Binding-site contacts:
Ligand atom C1 contacts residue PHE643 of chain 1.B at 4.2 Å (hydrophobic).
Ligand atom C5 contacts residue ASN670 of chain 1.B at 3.5 Å.
Ligand atom C3 contacts residue ASN670 of chain 1.B at 3.7 Å.
Ligand atom N2 contacts residue ASN670 of chain 1.B at 3.0 Å (h-bond).
Ligand atom C1 contacts residue ASN670 of chain 1.B at 1.4 Å.
Ligand atom C8 contacts residue PHE83 of chain 1.A at 4.0 Å (hydrophobic).
Ligand atom N2 contacts residue PHE643 of chain 1.B at 3.8 Å.
Ligand atom C4 contacts residue ASN670 of chain 1.B at 4.1 Å.
Ligand atom C2 contacts residue ASN670 of chain 1.B at 2.4 Å.
Ligand atom C7 contacts residue PHE643 of chain 1.B at 4.2 Å (hydrophobic).
Ligand atom O6 contacts residue THR669 of chain 1.B at 4.1 Å.
Ligand atom O5 contacts residue ASN670 of chain 1.B at 2.2 Å (h-bond).
Ligand atom C6 contacts residue THR669 of chain 1.B at 4.1 Å.
Ligand atom O5 contacts residue THR669 of chain 1.B at 4.1 Å.
Ligand atom O7 contacts residue ASN670 of chain 1.B at 3.8 Å.
Ligand atom C7 contacts residue ASN670 of chain 1.B at 3.7 Å.
Ligand atom C8 contacts residue PHE643 of chain 1.B at 4.0 Å (hydrophobic).

Sequence of chain 1.A:
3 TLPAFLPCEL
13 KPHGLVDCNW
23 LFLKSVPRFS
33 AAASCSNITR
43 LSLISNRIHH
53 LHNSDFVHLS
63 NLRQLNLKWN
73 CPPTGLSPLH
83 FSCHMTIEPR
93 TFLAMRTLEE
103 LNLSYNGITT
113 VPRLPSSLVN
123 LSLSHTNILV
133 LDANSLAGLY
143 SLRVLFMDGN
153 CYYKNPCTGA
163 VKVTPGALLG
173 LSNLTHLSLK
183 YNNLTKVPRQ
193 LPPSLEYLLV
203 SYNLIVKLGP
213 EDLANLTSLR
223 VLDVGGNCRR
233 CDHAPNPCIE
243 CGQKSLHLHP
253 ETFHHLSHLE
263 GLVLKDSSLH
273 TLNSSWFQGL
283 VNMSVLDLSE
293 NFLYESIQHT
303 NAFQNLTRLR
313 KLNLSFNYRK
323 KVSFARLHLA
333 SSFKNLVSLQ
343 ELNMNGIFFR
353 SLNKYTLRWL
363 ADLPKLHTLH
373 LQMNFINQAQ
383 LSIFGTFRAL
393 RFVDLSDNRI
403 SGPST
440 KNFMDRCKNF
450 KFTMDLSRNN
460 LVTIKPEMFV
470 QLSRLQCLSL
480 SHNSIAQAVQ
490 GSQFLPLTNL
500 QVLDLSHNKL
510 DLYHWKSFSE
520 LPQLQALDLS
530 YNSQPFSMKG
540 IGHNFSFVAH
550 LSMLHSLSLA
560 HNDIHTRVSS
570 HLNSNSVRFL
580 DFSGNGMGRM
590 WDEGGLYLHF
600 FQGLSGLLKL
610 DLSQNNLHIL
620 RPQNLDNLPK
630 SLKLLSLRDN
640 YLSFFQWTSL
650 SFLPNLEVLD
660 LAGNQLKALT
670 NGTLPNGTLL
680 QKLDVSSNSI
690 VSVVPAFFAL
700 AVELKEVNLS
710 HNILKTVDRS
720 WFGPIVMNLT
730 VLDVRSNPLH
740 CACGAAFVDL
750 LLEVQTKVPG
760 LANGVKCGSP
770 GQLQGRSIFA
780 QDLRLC

The small molecule below binds the protein below.
Small molecule (SMILES): CC(=O)N[C@H]1[C@H](O[C@H]2[C@H](O)[C@@H](NC(C)=O)CO[C@@H]2CO)O[C@H](CO)[C@@H](O)[C@@H]1O

Sequence of chain 1.B:
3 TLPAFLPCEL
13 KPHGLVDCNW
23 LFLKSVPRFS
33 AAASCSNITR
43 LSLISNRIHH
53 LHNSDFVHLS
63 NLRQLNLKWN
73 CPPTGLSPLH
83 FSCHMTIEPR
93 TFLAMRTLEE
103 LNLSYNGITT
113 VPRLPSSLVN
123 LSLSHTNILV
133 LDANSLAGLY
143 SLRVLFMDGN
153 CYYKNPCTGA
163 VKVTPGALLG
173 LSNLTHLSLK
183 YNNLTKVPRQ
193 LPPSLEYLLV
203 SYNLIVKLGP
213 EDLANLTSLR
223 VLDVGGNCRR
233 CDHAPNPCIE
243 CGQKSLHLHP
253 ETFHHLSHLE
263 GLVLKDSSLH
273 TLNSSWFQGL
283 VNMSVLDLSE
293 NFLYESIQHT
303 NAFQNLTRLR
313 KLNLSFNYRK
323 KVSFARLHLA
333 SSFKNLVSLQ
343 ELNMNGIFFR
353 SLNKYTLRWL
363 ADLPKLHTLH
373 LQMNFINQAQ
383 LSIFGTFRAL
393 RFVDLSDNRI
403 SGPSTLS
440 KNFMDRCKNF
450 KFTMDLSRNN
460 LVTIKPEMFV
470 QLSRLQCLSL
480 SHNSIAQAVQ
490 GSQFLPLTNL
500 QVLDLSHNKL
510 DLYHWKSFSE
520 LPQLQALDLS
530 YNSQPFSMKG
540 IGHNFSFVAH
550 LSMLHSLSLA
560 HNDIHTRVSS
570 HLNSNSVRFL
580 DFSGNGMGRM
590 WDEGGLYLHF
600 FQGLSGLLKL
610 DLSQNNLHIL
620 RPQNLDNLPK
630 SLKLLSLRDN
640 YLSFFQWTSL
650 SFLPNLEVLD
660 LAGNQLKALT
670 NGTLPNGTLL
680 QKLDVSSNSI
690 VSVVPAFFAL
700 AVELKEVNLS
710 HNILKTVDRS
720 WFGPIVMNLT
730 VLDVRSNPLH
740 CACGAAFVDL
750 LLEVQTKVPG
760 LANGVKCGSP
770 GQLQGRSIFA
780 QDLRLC